Binding-site contacts:
Ligand atom C6 contacts residue HIS1101 of chain 1.A at 3.7 Å.
Ligand atom O5 contacts residue PHE1103 of chain 1.A at 4.1 Å.
Ligand atom C3 contacts residue THR1100 of chain 1.A at 4.4 Å.
Ligand atom C5 contacts residue HIS1101 of chain 1.A at 3.4 Å.
Ligand atom C5 contacts residue PHE1103 of chain 1.A at 4.4 Å (hydrophobic).
Ligand atom C3 contacts residue ASN1098 of chain 1.A at 3.8 Å.
Ligand atom C8 contacts residue ASN1098 of chain 1.A at 3.8 Å.
Ligand atom C1 contacts residue THR1100 of chain 1.A at 3.3 Å.
Ligand atom O7 contacts residue ASN1098 of chain 1.A at 3.0 Å (h-bond).
Ligand atom O5 contacts residue ASN1098 of chain 1.A at 2.3 Å (h-bond).
Ligand atom O5 contacts residue THR1100 of chain 1.A at 4.3 Å.
Ligand atom C8 contacts residue THR1100 of chain 1.A at 4.1 Å.
Ligand atom C7 contacts residue ASN1098 of chain 1.A at 3.2 Å.
Ligand atom C5 contacts residue ASN1098 of chain 1.A at 3.7 Å.
Ligand atom C1 contacts residue HIS1101 of chain 1.A at 4.3 Å.
Ligand atom C4 contacts residue ASN1098 of chain 1.A at 4.2 Å.
Ligand atom C2 contacts residue ASN1098 of chain 1.A at 2.4 Å.
Ligand atom N2 contacts residue ASN1098 of chain 1.A at 2.9 Å (h-bond).
Ligand atom C1 contacts residue ASN1098 of chain 1.A at 1.4 Å.
Ligand atom O5 contacts residue HIS1101 of chain 1.A at 3.9 Å.
Ligand atom C6 contacts residue PHE1103 of chain 1.A at 3.9 Å (hydrophobic).
Ligand atom N2 contacts residue THR1100 of chain 1.A at 3.7 Å.
Ligand atom C2 contacts residue THR1100 of chain 1.A at 4.0 Å.

The small molecule below binds the protein below.
Small molecule (SMILES): CC(=O)N[C@H]1[C@H](O[C@H]2[C@H](O)[C@@H](NC(C)=O)CO[C@@H]2CO)O[C@H](CO)[C@@H](O)[C@@H]1O

Sequence of chain 1.A:
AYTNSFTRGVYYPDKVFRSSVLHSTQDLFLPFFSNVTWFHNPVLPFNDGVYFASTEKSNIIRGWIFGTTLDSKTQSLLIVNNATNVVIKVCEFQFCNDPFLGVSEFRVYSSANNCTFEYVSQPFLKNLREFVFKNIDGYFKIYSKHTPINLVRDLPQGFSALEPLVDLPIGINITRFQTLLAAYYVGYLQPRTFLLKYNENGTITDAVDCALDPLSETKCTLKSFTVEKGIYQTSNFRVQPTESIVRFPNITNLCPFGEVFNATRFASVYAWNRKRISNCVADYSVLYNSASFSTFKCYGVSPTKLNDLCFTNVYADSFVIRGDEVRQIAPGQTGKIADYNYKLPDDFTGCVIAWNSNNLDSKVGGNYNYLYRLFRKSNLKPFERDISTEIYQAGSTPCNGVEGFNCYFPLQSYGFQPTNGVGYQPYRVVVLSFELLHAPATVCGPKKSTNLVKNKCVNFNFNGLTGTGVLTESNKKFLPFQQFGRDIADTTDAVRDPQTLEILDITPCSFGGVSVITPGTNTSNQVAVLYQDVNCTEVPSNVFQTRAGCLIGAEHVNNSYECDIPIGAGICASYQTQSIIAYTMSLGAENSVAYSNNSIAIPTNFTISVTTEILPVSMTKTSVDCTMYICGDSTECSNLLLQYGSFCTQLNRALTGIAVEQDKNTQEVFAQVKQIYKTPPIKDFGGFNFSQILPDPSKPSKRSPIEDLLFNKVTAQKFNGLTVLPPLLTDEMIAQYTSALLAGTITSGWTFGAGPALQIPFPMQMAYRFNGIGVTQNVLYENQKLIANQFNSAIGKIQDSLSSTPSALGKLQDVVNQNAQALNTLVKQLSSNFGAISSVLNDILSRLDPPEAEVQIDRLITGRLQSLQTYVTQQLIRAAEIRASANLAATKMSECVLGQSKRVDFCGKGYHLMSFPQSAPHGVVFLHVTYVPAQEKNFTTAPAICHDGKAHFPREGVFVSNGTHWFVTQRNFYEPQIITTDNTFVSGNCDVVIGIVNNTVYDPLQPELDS